Binding-site contacts:
Ligand atom C5 contacts residue LYS159 of chain 1.C at 3.5 Å.
Ligand atom C2 contacts residue PHE129 of chain 1.C at 3.4 Å (hydrophobic).
Ligand atom O3B contacts residue ASN132 of chain 1.C at 2.5 Å (h-bond).
Ligand atom C2 contacts residue LEU23 of chain 1.C at 3.5 Å (hydrophobic).
Ligand atom O2D contacts residue SER63 of chain 1.C at 3.0 Å (h-bond).
Ligand atom O2B contacts residue SER101 of chain 1.C at 3.2 Å.
Ligand atom O2D contacts residue SER62 of chain 1.C at 2.8 Å (h-bond).
Ligand atom O1B contacts residue SER101 of chain 1.C at 3.5 Å (h-bond).
Ligand atom N3 contacts residue LEU88 of chain 1.D at 3.5 Å.
Ligand atom O3C contacts residue LYS84 of chain 1.C at 3.2 Å (salt-bridge).
Ligand atom N2 contacts residue ASN30 of chain 1.C at 3.4 Å (h-bond).
Ligand atom O2C contacts residue NA1 of chain 1.L at 2.3 Å (h-bond).
Ligand atom O3D contacts residue ARG83 of chain 1.D at 2.9 Å (salt-bridge).
Ligand atom O1D contacts residue SER63 of chain 1.C at 2.6 Å (h-bond).
Ligand atom O2C contacts residue NA1 of chain 1.K at 2.3 Å (h-bond).
Ligand atom O3' contacts residue NA1 of chain 1.K at 3.2 Å (h-bond).
Ligand atom O6 contacts residue LEU23 of chain 1.C at 3.0 Å (h-bond).
Ligand atom O2D contacts residue GLU61 of chain 1.C at 3.4 Å (salt-bridge).
Ligand atom N2 contacts residue PHE129 of chain 1.C at 3.5 Å.
Ligand atom N1 contacts residue LEU23 of chain 1.C at 2.9 Å (h-bond).
Ligand atom N7 contacts residue LYS159 of chain 1.C at 2.9 Å (salt-bridge).
Ligand atom O6 contacts residue LYS159 of chain 1.C at 3.1 Å.
Ligand atom O2C contacts residue ASP128 of chain 1.C at 3.4 Å (salt-bridge).
Ligand atom C4 contacts residue LEU88 of chain 1.D at 3.5 Å (hydrophobic).
Ligand atom O3D contacts residue LYS84 of chain 1.C at 3.5 Å (salt-bridge).
Ligand atom O1C contacts residue LYS84 of chain 1.C at 2.8 Å (salt-bridge).
Ligand atom O1D contacts residue ARG83 of chain 1.D at 3.0 Å (salt-bridge).
Ligand atom O2A contacts residue ALA131 of chain 1.C at 3.4 Å.
Ligand atom N2 contacts residue LEU23 of chain 1.C at 3.2 Å (h-bond).
Ligand atom O2A contacts residue ASN132 of chain 1.C at 3.1 Å (h-bond).
Ligand atom O1D contacts residue NA1 of chain 1.K at 3.5 Å (h-bond).
Ligand atom C2' contacts residue NA1 of chain 1.K at 3.4 Å.
Ligand atom O2B contacts residue PHE102 of chain 1.C at 2.7 Å (h-bond).
Ligand atom O2' contacts residue NA1 of chain 1.K at 2.2 Å (h-bond).
Ligand atom O2' contacts residue PHE129 of chain 1.C at 3.4 Å.
Ligand atom N1 contacts residue PHE129 of chain 1.C at 3.3 Å.
Ligand atom O2D contacts residue LYS84 of chain 1.C at 3.3 Å (salt-bridge).
Ligand atom O1B contacts residue THR103 of chain 1.C at 3.2 Å.
Ligand atom PC contacts residue LYS84 of chain 1.C at 3.5 Å.
Ligand atom PC contacts residue NA1 of chain 1.K at 3.2 Å.

Sequence of chain 1.C:
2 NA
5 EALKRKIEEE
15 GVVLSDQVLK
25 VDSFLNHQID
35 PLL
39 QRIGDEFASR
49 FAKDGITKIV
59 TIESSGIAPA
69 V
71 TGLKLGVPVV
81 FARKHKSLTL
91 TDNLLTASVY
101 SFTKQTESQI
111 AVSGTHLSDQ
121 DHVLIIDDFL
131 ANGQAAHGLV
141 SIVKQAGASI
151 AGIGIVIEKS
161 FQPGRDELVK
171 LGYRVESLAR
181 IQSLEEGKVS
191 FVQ

Sequence of chain 1.D:
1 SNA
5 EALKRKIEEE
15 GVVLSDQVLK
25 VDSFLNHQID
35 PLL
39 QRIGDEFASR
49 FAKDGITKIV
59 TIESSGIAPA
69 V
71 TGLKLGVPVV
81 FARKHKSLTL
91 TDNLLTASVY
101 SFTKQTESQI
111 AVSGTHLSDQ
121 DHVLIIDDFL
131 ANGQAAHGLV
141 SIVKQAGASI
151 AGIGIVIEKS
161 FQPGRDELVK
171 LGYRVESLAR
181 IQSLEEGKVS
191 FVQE

This small molecule binds to this protein.
Small molecule (SMILES): Nc1nc2c(ncn2[C@@H]2O[C@H](CO[P](=O)(O)OP(=O)(O)O)[C@@H](O[P](=O)(O)OP(=O)(O)O)[C@H]2O)c(=O)[nH]1